Binding-site contacts:
Ligand atom C2 contacts residue ASN66 of chain 1.J at 2.3 Å.
Ligand atom C7 contacts residue ASN66 of chain 1.J at 3.6 Å.
Ligand atom N2 contacts residue SER68 of chain 1.J at 4.3 Å.
Ligand atom C8 contacts residue SER68 of chain 1.J at 3.4 Å.
Ligand atom O7 contacts residue ASN66 of chain 1.J at 4.4 Å.
Ligand atom C5 contacts residue ASN66 of chain 1.J at 3.7 Å.
Ligand atom C8 contacts residue ASN66 of chain 1.J at 4.0 Å.
Ligand atom C7 contacts residue VAL67 of chain 1.J at 4.4 Å (hydrophobic).
Ligand atom O5 contacts residue ASN66 of chain 1.J at 2.4 Å (h-bond).
Ligand atom N2 contacts residue GLU197 of chain 1.J at 3.9 Å.
Ligand atom C7 contacts residue SER68 of chain 1.J at 3.1 Å.
Ligand atom C1 contacts residue ASN66 of chain 1.J at 1.4 Å.
Ligand atom O7 contacts residue SER68 of chain 1.J at 2.2 Å (h-bond).
Ligand atom N2 contacts residue ASN66 of chain 1.J at 2.8 Å (h-bond).
Ligand atom C3 contacts residue ASN66 of chain 1.J at 3.7 Å.
Ligand atom C4 contacts residue ASN66 of chain 1.J at 4.2 Å.
Ligand atom O7 contacts residue GLU197 of chain 1.J at 3.8 Å.
Ligand atom O7 contacts residue VAL67 of chain 1.J at 3.9 Å.
Ligand atom C7 contacts residue GLU197 of chain 1.J at 4.3 Å.
Ligand atom O7 contacts residue TRP198 of chain 1.J at 4.5 Å.

A protein and the small-molecule ligand that binds it are described below.
Small molecule (SMILES): CC(=O)N[C@H]1[C@H](O[C@H]2[C@H](O)[C@@H](NC(C)=O)CO[C@@H]2CO)O[C@H](CO)[C@@H](O[C@@H]2O[C@H](CO[C@H]3O[C@H](CO)[C@@H](O)[C@H](O)[C@@H]3O)[C@@H](O)[C@H](O[C@H]3O[C@H](CO)[C@@H](O)[C@H](O)[C@@H]3O)[C@@H]2O)[C@@H]1O

Sequence of chain 1.J:
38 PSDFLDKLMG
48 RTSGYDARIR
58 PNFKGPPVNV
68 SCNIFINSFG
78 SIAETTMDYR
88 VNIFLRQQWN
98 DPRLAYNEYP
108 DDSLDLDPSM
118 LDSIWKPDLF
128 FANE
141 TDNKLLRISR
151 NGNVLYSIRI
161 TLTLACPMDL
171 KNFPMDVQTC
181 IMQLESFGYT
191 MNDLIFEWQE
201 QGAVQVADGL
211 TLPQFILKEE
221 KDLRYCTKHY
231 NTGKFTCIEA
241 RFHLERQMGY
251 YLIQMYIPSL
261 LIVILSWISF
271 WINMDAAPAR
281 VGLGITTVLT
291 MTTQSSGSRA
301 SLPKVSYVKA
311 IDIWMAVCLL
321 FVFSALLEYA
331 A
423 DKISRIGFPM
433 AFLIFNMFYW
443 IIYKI